Binding-site contacts:
Ligand atom N11 contacts residue CYS33 of chain 2.A at 3.7 Å.
Ligand atom O25 contacts residue LEU25 of chain 2.A at 3.6 Å.
Ligand atom C36 contacts residue GLU106 of chain 2.A at 3.2 Å.
Ligand atom C31 contacts residue GLU106 of chain 2.A at 3.6 Å.
Ligand atom C35 contacts residue ARG102 of chain 2.A at 3.5 Å.
Ligand atom C31 contacts residue SER103 of chain 2.A at 3.6 Å.
Ligand atom N15 contacts residue ASP160 of chain 2.A at 2.8 Å (salt-bridge).
Ligand atom C35 contacts residue GLU106 of chain 2.A at 3.5 Å.
Ligand atom N1 contacts residue CYS99 of chain 2.A at 3.0 Å (h-bond).
Ligand atom C24 contacts residue CYS99 of chain 2.A at 3.7 Å (hydrophobic).
Ligand atom C7 contacts residue PHE149 of chain 2.A at 3.7 Å (hydrophobic).
Ligand atom C32 contacts residue GLY146 of chain 2.A at 3.6 Å.
Ligand atom C26 contacts residue LEU25 of chain 2.A at 3.7 Å (hydrophobic).
Ligand atom N1 contacts residue GLU97 of chain 2.A at 3.7 Å.
Ligand atom C35 contacts residue LEU25 of chain 2.A at 3.7 Å (hydrophobic).
Ligand atom C32 contacts residue GLU106 of chain 2.A at 3.6 Å.
Ligand atom C23 contacts residue ARG102 of chain 2.A at 3.5 Å.
Ligand atom N12 contacts residue CYS33 of chain 2.A at 3.6 Å (h-bond).
Ligand atom C9 contacts residue PHE149 of chain 2.A at 3.5 Å (hydrophobic).
Ligand atom O16 contacts residue LYS48 of chain 2.A at 3.1 Å (salt-bridge).
Ligand atom N18 contacts residue CYS99 of chain 2.A at 2.9 Å (h-bond).
Ligand atom O25 contacts residue CYS99 of chain 2.A at 3.3 Å (h-bond).
Ligand atom C32 contacts residue SER103 of chain 2.A at 3.5 Å.
Ligand atom C8 contacts residue LEU96 of chain 2.A at 3.5 Å (hydrophobic).
Ligand atom C5 contacts residue ALA46 of chain 2.A at 3.8 Å (hydrophobic).
Ligand atom C34 contacts residue GLU106 of chain 2.A at 3.3 Å.
Ligand atom C10 contacts residue PHE149 of chain 2.A at 3.5 Å (hydrophobic).
Ligand atom N3 contacts residue PHE149 of chain 2.A at 3.6 Å.
Ligand atom C4 contacts residue GLU97 of chain 2.A at 3.1 Å.
Ligand atom C19 contacts residue CYS99 of chain 2.A at 3.5 Å (hydrophobic).
Ligand atom C14 contacts residue LYS48 of chain 2.A at 3.8 Å.
Ligand atom C4 contacts residue ALA46 of chain 2.A at 3.5 Å (hydrophobic).
Ligand atom C6 contacts residue PHE149 of chain 2.A at 3.7 Å (hydrophobic).
Ligand atom N33 contacts residue GLU106 of chain 2.A at 2.8 Å (salt-bridge).
Ligand atom C31 contacts residue PHE149 of chain 2.A at 3.6 Å (hydrophobic).
Ligand atom C22 contacts residue ARG102 of chain 2.A at 3.5 Å.
Ligand atom N11 contacts residue PHE149 of chain 2.A at 3.7 Å.
Ligand atom C21 contacts residue ARG102 of chain 2.A at 3.8 Å.
Ligand atom C26 contacts residue ARG100 of chain 2.A at 3.6 Å.
Ligand atom C13 contacts residue PHE149 of chain 2.A at 3.6 Å (hydrophobic).

Sequence of chain 2.A:
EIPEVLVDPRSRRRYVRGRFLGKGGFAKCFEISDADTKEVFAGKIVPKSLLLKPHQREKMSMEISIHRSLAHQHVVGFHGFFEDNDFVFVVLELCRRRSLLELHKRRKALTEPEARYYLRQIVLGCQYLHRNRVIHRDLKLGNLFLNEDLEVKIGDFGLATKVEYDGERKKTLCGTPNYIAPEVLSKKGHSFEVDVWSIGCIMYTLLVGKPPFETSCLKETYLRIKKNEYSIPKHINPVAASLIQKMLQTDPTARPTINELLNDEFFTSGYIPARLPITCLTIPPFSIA

A small-molecule ligand and the protein it binds are described below.
Small molecule (SMILES): COc1ccc(N2CCN(C)CC2)cc1Nc1ncc2c(n1)-c1c(c(C(N)=O)nn1C)CC2